Sequence of chain 1.B:
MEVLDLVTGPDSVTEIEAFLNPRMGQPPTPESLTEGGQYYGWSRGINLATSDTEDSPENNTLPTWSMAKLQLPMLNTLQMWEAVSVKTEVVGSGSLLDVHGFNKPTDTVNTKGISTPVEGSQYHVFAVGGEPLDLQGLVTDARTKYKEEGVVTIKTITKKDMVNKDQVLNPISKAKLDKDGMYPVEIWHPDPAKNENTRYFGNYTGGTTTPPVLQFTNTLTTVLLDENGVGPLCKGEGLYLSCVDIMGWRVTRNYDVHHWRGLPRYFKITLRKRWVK

Sequence of chain 1.A:
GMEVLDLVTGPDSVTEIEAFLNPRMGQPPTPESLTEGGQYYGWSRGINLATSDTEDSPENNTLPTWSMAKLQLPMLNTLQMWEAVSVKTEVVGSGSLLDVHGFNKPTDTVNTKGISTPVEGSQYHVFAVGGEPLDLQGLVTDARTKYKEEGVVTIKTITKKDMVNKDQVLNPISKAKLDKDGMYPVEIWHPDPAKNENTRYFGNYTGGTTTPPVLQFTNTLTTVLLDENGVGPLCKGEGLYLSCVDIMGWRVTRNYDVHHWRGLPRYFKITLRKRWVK

This protein binds this small molecule.
Small molecule (SMILES): CC(=O)N[C@@H]1[C@@H](O[C@@H]2O[C@H](CO)[C@H](O)[C@H](O[C@]3(C(=O)O)C[C@H](O)[C@@H](NC(C)=O)[C@H]([C@H](O)[C@H](O)CO)O3)[C@H]2O)[C@H](O)[C@@H](CO)O[C@H]1O

Binding-site contacts:
Ligand atom O4 contacts residue THR259 of chain 1.A at 3.6 Å.
Ligand atom O6 contacts residue ASN61 of chain 1.A at 2.7 Å (h-bond).
Ligand atom O8 contacts residue ARG45 of chain 1.A at 3.7 Å.
Ligand atom C1 contacts residue ARG45 of chain 1.A at 3.4 Å.
Ligand atom O4 contacts residue GLU59 of chain 1.A at 3.8 Å.
Ligand atom C11 contacts residue ASP53 of chain 1.B at 3.5 Å.
Ligand atom C1 contacts residue GLY46 of chain 1.A at 3.9 Å.
Ligand atom C4 contacts residue GLY46 of chain 1.A at 3.4 Å.
Ligand atom C7 contacts residue TYR40 of chain 1.A at 4.3 Å (hydrophobic).
Ligand atom O1B contacts residue TYR40 of chain 1.A at 4.0 Å.
Ligand atom O1B contacts residue ARG45 of chain 1.A at 2.6 Å (salt-bridge).
Ligand atom O1A contacts residue ARG45 of chain 1.A at 3.0 Å (salt-bridge).
Ligand atom N5 contacts residue TYR40 of chain 1.A at 2.9 Å (h-bond).
Ligand atom C11 contacts residue TYR40 of chain 1.A at 4.0 Å (hydrophobic).
Ligand atom O6 contacts residue GLU59 of chain 1.A at 3.3 Å.
Ligand atom C1 contacts residue TYR40 of chain 1.A at 4.3 Å (hydrophobic).
Ligand atom O4 contacts residue HIS266 of chain 1.A at 2.8 Å (h-bond).
Ligand atom C1 contacts residue HIS266 of chain 1.A at 4.3 Å.
Ligand atom C6 contacts residue ASN61 of chain 1.A at 3.4 Å.
Ligand atom C6 contacts residue ARG45 of chain 1.A at 4.2 Å.
Ligand atom C5 contacts residue GLY46 of chain 1.A at 4.2 Å.
Ligand atom C4 contacts residue TYR40 of chain 1.A at 3.7 Å (hydrophobic).
Ligand atom O4 contacts residue VAL264 of chain 1.A at 4.1 Å.
Ligand atom C6 contacts residue TYR40 of chain 1.A at 3.6 Å (hydrophobic).
Ligand atom C3 contacts residue GLY46 of chain 1.A at 4.0 Å.
Ligand atom C6 contacts residue GLU59 of chain 1.A at 4.1 Å.
Ligand atom O4 contacts residue GLY46 of chain 1.A at 2.6 Å (h-bond).
Ligand atom C3 contacts residue VAL264 of chain 1.A at 4.0 Å (hydrophobic).
Ligand atom O10 contacts residue ASN261 of chain 1.A at 3.5 Å (h-bond).
Ligand atom O6 contacts residue THR62 of chain 1.A at 4.1 Å.
Ligand atom C10 contacts residue TYR40 of chain 1.A at 3.9 Å (hydrophobic).
Ligand atom C6 contacts residue THR62 of chain 1.A at 3.7 Å.
Ligand atom C4 contacts residue HIS266 of chain 1.A at 3.4 Å.
Ligand atom O3 contacts residue GLY46 of chain 1.A at 4.1 Å.
Ligand atom C4 contacts residue ARG45 of chain 1.A at 4.3 Å.
Ligand atom C6 contacts residue GLY46 of chain 1.A at 3.8 Å.
Ligand atom O1A contacts residue GLY46 of chain 1.A at 2.8 Å (h-bond).
Ligand atom O1A contacts residue HIS266 of chain 1.A at 3.4 Å.
Ligand atom C3 contacts residue HIS266 of chain 1.A at 3.7 Å.
Ligand atom C5 contacts residue TYR40 of chain 1.A at 3.5 Å (hydrophobic).